Sequence of chain 1.B:
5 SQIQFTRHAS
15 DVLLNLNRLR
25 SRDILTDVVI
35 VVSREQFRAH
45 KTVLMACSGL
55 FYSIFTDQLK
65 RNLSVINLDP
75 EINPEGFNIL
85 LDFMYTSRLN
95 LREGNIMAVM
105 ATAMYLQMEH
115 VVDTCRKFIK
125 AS

Sequence of chain 1.A:
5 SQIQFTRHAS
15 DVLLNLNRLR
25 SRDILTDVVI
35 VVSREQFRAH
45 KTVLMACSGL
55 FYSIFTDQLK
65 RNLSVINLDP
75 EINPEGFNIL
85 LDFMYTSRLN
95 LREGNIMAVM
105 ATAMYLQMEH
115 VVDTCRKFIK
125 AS

A small-molecule ligand and the protein it binds are described below.
Small molecule (SMILES): O=C(O)C[C@H](C(=O)O)N1C(=O)/C(=C2/C(=O)Nc3ccc(Br)cc32)SC1=S

Binding-site contacts:
Ligand atom CAH contacts residue ARG22 of chain 1.A at 3.6 Å.
Ligand atom CAA contacts residue MET49 of chain 1.B at 3.1 Å (hydrophobic).
Ligand atom NAJ contacts residue ASN19 of chain 1.A at 3.1 Å (h-bond).
Ligand atom OAZ contacts residue ARG22 of chain 1.A at 3.7 Å.
Ligand atom BRAE contacts residue ARG26 of chain 1.A at 3.1 Å.
Ligand atom CAH contacts residue TYR56 of chain 1.B at 4.0 Å (hydrophobic).
Ligand atom OAK contacts residue SER52 of chain 1.B at 4.0 Å.
Ligand atom CG contacts residue ARG26 of chain 1.A at 3.4 Å.
Ligand atom CAD contacts residue ARG22 of chain 1.A at 3.8 Å.
Ligand atom CAD contacts residue LEU23 of chain 1.A at 4.0 Å (hydrophobic).
Ligand atom CB contacts residue ARG26 of chain 1.A at 3.6 Å.
Ligand atom BRAE contacts residue ARG22 of chain 1.A at 3.7 Å.
Ligand atom CAM contacts residue ARG22 of chain 1.A at 4.0 Å.
Ligand atom CAC contacts residue ARG22 of chain 1.A at 3.2 Å.
Ligand atom CAF contacts residue TYR56 of chain 1.B at 3.8 Å (hydrophobic).
Ligand atom OAZ contacts residue TYR56 of chain 1.B at 3.8 Å.
Ligand atom O contacts residue TYR56 of chain 1.B at 3.8 Å.
Ligand atom CAI contacts residue ASN19 of chain 1.A at 3.9 Å.
Ligand atom CAA contacts residue TYR56 of chain 1.B at 3.9 Å (hydrophobic).
Ligand atom BRAE contacts residue LEU23 of chain 1.A at 3.9 Å.
Ligand atom CAF contacts residue ASN19 of chain 1.A at 3.5 Å.
Ligand atom CAF contacts residue LEU23 of chain 1.A at 3.5 Å (hydrophobic).
Ligand atom CAM contacts residue TYR56 of chain 1.B at 4.2 Å (hydrophobic).
Ligand atom CAB contacts residue ARG22 of chain 1.A at 3.3 Å.
Ligand atom NAJ contacts residue ALA50 of chain 1.B at 3.9 Å.
Ligand atom CAG contacts residue TYR56 of chain 1.B at 3.9 Å (hydrophobic).
Ligand atom OD1 contacts residue ARG26 of chain 1.A at 3.1 Å (salt-bridge).
Ligand atom CAC contacts residue TYR56 of chain 1.B at 3.3 Å (hydrophobic).
Ligand atom CAI contacts residue MET49 of chain 1.B at 3.9 Å (hydrophobic).
Ligand atom CAA contacts residue ASN19 of chain 1.A at 3.4 Å.
Ligand atom CAG contacts residue MET49 of chain 1.B at 3.1 Å (hydrophobic).
Ligand atom CAB contacts residue TYR56 of chain 1.B at 3.6 Å (hydrophobic).
Ligand atom NAJ contacts residue MET49 of chain 1.B at 2.9 Å (h-bond).
Ligand atom CAL contacts residue ARG22 of chain 1.A at 4.0 Å.
Ligand atom CAG contacts residue ASN19 of chain 1.A at 3.2 Å.
Ligand atom CAD contacts residue TYR56 of chain 1.B at 3.2 Å (hydrophobic).
Ligand atom BRAE contacts residue TYR56 of chain 1.B at 3.6 Å.
Ligand atom OAK contacts residue GLY53 of chain 1.B at 3.7 Å.
Ligand atom CAA contacts residue ARG22 of chain 1.A at 3.9 Å.
Ligand atom CAG contacts residue ALA50 of chain 1.B at 4.0 Å (hydrophobic).